Binding-site contacts:
Ligand atom C6' contacts residue TRP199 of chain 1.A at 4.2 Å (hydrophobic).
Ligand atom N contacts residue GLY200 of chain 1.A at 3.5 Å.
Ligand atom N contacts residue LYS208 of chain 1.A at 4.0 Å.
Ligand atom C6' contacts residue VAL197 of chain 1.A at 3.7 Å (hydrophobic).
Ligand atom C5' contacts residue VAL197 of chain 1.A at 3.8 Å (hydrophobic).
Ligand atom C5' contacts residue SER198 of chain 1.A at 3.8 Å.
Ligand atom N contacts residue ASP177 of chain 1.A at 2.8 Å (salt-bridge).
Ligand atom C4' contacts residue SER183 of chain 1.A at 3.1 Å.
Ligand atom C3 contacts residue GLY200 of chain 1.A at 3.8 Å.
Ligand atom N contacts residue GLY202 of chain 1.A at 2.8 Å (h-bond).
Ligand atom C3' contacts residue GLN180 of chain 1.A at 4.0 Å.
Ligand atom C4' contacts residue SER198 of chain 1.A at 4.2 Å.
Ligand atom C5' contacts residue CYS179 of chain 1.A at 4.2 Å (hydrophobic).
Ligand atom C2' contacts residue GLN180 of chain 1.A at 3.8 Å.
Ligand atom C5' contacts residue TRP199 of chain 1.A at 4.2 Å (hydrophobic).
Ligand atom C3 contacts residue SER178 of chain 1.A at 4.0 Å.
Ligand atom C1 contacts residue GLY200 of chain 1.A at 3.8 Å.
Ligand atom C6' contacts residue SER178 of chain 1.A at 4.2 Å.
Ligand atom N contacts residue PRO209 of chain 1.A at 3.9 Å.
Ligand atom C2 contacts residue GLY202 of chain 1.A at 3.9 Å.
Ligand atom C1 contacts residue GLY202 of chain 1.A at 3.8 Å.
Ligand atom C6' contacts residue CYS179 of chain 1.A at 4.1 Å (hydrophobic).
Ligand atom C1 contacts residue ASP177 of chain 1.A at 3.2 Å.
Ligand atom C1 contacts residue PRO209 of chain 1.A at 4.2 Å (hydrophobic).
Ligand atom C1' contacts residue CYS179 of chain 1.A at 3.9 Å (hydrophobic).
Ligand atom C5' contacts residue SER183 of chain 1.A at 3.4 Å.
Ligand atom C3 contacts residue GLY202 of chain 1.A at 3.5 Å.
Ligand atom N contacts residue GLY210 of chain 1.A at 3.9 Å.
Ligand atom C2 contacts residue TRP199 of chain 1.A at 4.2 Å (hydrophobic).
Ligand atom C2' contacts residue CYS179 of chain 1.A at 3.9 Å (hydrophobic).
Ligand atom N contacts residue SER201 of chain 1.A at 4.0 Å.
Ligand atom C1 contacts residue GLY210 of chain 1.A at 3.2 Å.
Ligand atom C2 contacts residue CYS179 of chain 1.A at 4.1 Å (hydrophobic).
Ligand atom C1 contacts residue TRP199 of chain 1.A at 3.6 Å (hydrophobic).
Ligand atom C2 contacts residue ASP177 of chain 1.A at 3.7 Å.
Ligand atom C3 contacts residue TRP199 of chain 1.A at 3.9 Å (hydrophobic).
Ligand atom C2 contacts residue SER178 of chain 1.A at 3.0 Å.
Ligand atom C3' contacts residue CYS179 of chain 1.A at 4.2 Å (hydrophobic).
Ligand atom N contacts residue CYS203 of chain 1.A at 4.1 Å.
Ligand atom C1 contacts residue SER178 of chain 1.A at 4.0 Å.

Sequence of chain 1.A:
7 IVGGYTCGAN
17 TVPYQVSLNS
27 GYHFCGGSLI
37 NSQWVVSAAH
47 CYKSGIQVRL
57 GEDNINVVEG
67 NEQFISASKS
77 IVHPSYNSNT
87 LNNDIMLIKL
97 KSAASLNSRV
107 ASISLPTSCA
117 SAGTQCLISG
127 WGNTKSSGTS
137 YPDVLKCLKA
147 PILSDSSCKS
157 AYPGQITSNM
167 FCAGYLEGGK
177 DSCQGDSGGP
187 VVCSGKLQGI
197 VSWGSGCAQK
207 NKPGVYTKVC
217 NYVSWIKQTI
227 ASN

This small molecule binds to this protein.
Small molecule (SMILES): NCCCc1ccccc1